Sequence of chain 1.A:
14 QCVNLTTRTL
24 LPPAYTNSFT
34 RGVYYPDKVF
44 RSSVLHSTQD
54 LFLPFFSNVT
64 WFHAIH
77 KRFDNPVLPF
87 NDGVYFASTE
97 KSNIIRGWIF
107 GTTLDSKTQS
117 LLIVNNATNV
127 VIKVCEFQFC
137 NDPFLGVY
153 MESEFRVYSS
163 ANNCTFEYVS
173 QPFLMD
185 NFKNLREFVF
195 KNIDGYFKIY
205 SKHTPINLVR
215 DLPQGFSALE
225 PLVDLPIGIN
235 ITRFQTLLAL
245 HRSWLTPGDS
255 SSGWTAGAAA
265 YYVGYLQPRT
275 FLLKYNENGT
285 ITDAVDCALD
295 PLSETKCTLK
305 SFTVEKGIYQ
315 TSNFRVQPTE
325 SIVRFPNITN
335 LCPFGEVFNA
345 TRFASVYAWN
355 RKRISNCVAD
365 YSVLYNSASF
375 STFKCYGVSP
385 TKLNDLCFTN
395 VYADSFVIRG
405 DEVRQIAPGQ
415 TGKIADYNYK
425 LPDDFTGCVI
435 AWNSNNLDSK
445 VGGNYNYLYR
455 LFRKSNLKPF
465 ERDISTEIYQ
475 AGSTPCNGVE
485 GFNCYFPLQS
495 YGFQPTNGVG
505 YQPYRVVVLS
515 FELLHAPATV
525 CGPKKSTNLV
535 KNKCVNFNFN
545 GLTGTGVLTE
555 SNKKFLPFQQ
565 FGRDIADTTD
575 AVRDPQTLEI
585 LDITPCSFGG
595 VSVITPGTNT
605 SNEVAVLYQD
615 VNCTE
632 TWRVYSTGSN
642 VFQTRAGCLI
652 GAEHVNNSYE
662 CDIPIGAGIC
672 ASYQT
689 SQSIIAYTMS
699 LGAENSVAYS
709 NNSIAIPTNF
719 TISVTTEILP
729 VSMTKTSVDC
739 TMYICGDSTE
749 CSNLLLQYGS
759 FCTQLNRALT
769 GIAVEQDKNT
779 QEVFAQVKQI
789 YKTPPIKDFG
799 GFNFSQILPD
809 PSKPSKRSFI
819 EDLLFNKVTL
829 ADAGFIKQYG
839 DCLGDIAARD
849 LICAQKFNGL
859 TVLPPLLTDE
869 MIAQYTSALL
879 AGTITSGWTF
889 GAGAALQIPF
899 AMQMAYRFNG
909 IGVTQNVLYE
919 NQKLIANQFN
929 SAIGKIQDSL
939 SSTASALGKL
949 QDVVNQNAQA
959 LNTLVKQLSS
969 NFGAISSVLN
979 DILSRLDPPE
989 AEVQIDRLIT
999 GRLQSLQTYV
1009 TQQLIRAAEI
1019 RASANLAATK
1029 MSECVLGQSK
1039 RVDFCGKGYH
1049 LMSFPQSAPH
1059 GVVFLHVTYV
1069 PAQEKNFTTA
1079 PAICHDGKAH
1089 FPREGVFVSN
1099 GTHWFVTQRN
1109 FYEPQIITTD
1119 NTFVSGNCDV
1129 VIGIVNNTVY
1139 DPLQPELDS

The small molecule below binds the protein below.
Small molecule (SMILES): CC(=O)N[C@@H]1[C@@H](O)[C@H](O)[C@@H](CO)O[C@H]1O

Sequence of chain 1.B:
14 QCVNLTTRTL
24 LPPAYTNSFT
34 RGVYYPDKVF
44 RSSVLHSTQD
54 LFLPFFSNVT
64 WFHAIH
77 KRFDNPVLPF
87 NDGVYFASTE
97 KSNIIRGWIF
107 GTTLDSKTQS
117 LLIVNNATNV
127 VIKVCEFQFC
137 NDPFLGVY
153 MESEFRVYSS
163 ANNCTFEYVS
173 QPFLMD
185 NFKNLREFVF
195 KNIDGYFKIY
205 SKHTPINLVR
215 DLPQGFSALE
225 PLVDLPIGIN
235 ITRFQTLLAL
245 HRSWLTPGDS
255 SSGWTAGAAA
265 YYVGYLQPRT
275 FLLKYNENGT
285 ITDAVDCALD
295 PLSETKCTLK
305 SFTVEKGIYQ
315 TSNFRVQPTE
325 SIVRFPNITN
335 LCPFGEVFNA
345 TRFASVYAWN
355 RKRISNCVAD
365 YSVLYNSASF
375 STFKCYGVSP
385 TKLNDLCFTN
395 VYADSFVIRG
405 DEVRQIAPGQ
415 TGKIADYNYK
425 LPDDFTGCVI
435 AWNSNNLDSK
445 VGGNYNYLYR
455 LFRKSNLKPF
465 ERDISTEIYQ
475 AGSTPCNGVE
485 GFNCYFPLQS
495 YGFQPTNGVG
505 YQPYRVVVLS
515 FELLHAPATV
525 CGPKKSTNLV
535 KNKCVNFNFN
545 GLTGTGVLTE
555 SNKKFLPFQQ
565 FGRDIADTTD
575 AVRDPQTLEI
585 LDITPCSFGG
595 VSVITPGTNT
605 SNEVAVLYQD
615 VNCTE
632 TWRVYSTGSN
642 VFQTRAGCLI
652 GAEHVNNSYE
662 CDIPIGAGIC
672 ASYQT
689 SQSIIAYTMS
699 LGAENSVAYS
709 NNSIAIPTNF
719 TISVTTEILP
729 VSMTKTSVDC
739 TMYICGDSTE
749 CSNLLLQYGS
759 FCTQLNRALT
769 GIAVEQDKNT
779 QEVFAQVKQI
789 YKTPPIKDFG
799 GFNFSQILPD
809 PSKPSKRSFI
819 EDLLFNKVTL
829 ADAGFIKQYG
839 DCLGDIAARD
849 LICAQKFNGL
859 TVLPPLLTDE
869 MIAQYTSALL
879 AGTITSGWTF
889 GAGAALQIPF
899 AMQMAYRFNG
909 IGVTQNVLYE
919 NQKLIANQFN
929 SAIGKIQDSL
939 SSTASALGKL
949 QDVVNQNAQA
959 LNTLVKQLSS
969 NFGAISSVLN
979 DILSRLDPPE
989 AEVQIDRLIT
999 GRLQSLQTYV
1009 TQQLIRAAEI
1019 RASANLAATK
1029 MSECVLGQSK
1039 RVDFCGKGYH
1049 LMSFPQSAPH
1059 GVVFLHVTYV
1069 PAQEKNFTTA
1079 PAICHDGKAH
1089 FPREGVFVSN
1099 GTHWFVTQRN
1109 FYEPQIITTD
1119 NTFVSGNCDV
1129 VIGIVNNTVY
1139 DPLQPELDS

Binding-site contacts:
Ligand atom C7 contacts residue ILE834 of chain 1.B at 4.3 Å (hydrophobic).
Ligand atom C3 contacts residue ASN616 of chain 1.A at 3.8 Å.
Ligand atom C5 contacts residue GLU619 of chain 1.A at 3.6 Å.
Ligand atom C6 contacts residue THR618 of chain 1.A at 4.1 Å.
Ligand atom O5 contacts residue THR618 of chain 1.A at 4.0 Å.
Ligand atom N2 contacts residue ASN616 of chain 1.A at 2.9 Å (h-bond).
Ligand atom O6 contacts residue ASN616 of chain 1.A at 4.1 Å.
Ligand atom C7 contacts residue ASN616 of chain 1.A at 3.2 Å.
Ligand atom O5 contacts residue GLU619 of chain 1.A at 2.9 Å (salt-bridge).
Ligand atom C5 contacts residue ASN616 of chain 1.A at 3.6 Å.
Ligand atom C8 contacts residue ASN616 of chain 1.A at 4.4 Å.
Ligand atom C1 contacts residue GLU619 of chain 1.A at 4.0 Å.
Ligand atom C8 contacts residue ARG646 of chain 1.A at 4.4 Å.
Ligand atom O6 contacts residue THR618 of chain 1.A at 3.5 Å (h-bond).
Ligand atom C5 contacts residue THR618 of chain 1.A at 3.7 Å.
Ligand atom C4 contacts residue ASN616 of chain 1.A at 4.2 Å.
Ligand atom C1 contacts residue THR618 of chain 1.A at 3.9 Å.
Ligand atom C1 contacts residue ASN616 of chain 1.A at 1.4 Å.
Ligand atom C2 contacts residue ASN616 of chain 1.A at 2.5 Å.
Ligand atom O7 contacts residue ILE834 of chain 1.B at 4.2 Å.
Ligand atom O7 contacts residue ASN616 of chain 1.A at 3.2 Å (h-bond).
Ligand atom O6 contacts residue GLU619 of chain 1.A at 3.0 Å (salt-bridge).
Ligand atom C8 contacts residue ILE834 of chain 1.B at 3.5 Å (hydrophobic).
Ligand atom C6 contacts residue GLU619 of chain 1.A at 3.2 Å.
Ligand atom O5 contacts residue ASN616 of chain 1.A at 2.4 Å (h-bond).